Binding-site contacts:
Ligand atom C3 contacts residue ASN256 of chain 6.A at 3.7 Å.
Ligand atom C1 contacts residue ASN256 of chain 6.A at 1.4 Å.
Ligand atom C7 contacts residue ASN256 of chain 6.A at 3.2 Å.
Ligand atom C4 contacts residue ASN256 of chain 6.A at 4.2 Å.
Ligand atom O5 contacts residue THR258 of chain 6.A at 4.4 Å.
Ligand atom C2 contacts residue ASN256 of chain 6.A at 2.3 Å.
Ligand atom N2 contacts residue ASN256 of chain 6.A at 2.8 Å (h-bond).
Ligand atom O5 contacts residue ASN256 of chain 6.A at 2.4 Å (h-bond).
Ligand atom C5 contacts residue ASN256 of chain 6.A at 3.6 Å.
Ligand atom O7 contacts residue ASN256 of chain 6.A at 3.0 Å (h-bond).
Ligand atom C5 contacts residue THR258 of chain 6.A at 4.4 Å.

This protein binds this small molecule.
Small molecule (SMILES): CC(=O)N[C@@H]1[C@@H](O)[C@H](O)[C@@H](CO)O[C@H]1O

Sequence of chain 6.A:
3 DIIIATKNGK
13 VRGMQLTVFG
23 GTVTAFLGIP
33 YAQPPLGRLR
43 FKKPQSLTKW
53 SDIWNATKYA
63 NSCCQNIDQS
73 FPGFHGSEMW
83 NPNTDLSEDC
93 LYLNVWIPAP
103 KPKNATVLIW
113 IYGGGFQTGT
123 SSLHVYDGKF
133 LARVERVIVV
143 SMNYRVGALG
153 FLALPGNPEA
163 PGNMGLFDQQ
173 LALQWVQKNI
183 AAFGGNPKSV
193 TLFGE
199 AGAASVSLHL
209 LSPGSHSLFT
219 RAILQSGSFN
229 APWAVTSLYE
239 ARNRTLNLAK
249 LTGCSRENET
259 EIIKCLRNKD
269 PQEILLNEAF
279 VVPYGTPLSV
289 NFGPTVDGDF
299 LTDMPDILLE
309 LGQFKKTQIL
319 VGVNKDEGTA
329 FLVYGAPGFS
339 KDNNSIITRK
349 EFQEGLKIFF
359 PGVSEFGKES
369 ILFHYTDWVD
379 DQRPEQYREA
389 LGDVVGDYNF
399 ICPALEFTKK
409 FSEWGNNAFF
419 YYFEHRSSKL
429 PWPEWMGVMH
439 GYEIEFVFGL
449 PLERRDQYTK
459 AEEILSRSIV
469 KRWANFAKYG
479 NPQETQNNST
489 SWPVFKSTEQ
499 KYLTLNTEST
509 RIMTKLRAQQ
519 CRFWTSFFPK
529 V